Binding-site contacts:
Ligand atom C15 contacts residue VAL45 of chain 1.A at 3.8 Å (hydrophobic).
Ligand atom C02 contacts residue ASN98 of chain 1.A at 3.4 Å.
Ligand atom C13 contacts residue ILE104 of chain 1.A at 3.8 Å (hydrophobic).
Ligand atom C02 contacts residue ILE104 of chain 1.A at 4.0 Å (hydrophobic).
Ligand atom C19 contacts residue TRP39 of chain 1.A at 3.7 Å (hydrophobic).
Ligand atom C19 contacts residue SCN1 of chain 1.D at 3.6 Å.
Ligand atom O11 contacts residue ILE104 of chain 1.A at 4.0 Å.
Ligand atom S14 contacts residue PHE41 of chain 1.A at 4.0 Å.
Ligand atom O01 contacts residue ASN98 of chain 1.A at 2.9 Å (h-bond).
Ligand atom C18 contacts residue PRO40 of chain 1.A at 3.8 Å (hydrophobic).
Ligand atom C26 contacts residue PRO40 of chain 1.A at 3.2 Å (hydrophobic).
Ligand atom C26 contacts residue LEU50 of chain 1.A at 3.6 Å (hydrophobic).
Ligand atom C10 contacts residue ASN98 of chain 1.A at 3.5 Å.
Ligand atom C17 contacts residue PRO40 of chain 1.A at 3.6 Å (hydrophobic).
Ligand atom C06 contacts residue LEU52 of chain 1.A at 3.9 Å (hydrophobic).
Ligand atom C03 contacts residue ASN98 of chain 1.A at 3.4 Å.
Ligand atom C03 contacts residue LEU52 of chain 1.A at 3.9 Å (hydrophobic).
Ligand atom C16 contacts residue PRO40 of chain 1.A at 4.0 Å (hydrophobic).
Ligand atom C04 contacts residue ILE104 of chain 1.A at 4.0 Å (hydrophobic).
Ligand atom C22 contacts residue PEG1 of chain 1.C at 3.9 Å.
Ligand atom C16 contacts residue ILE104 of chain 1.A at 4.0 Å (hydrophobic).
Ligand atom S14 contacts residue VAL45 of chain 1.A at 3.5 Å.
Ligand atom O21 contacts residue TRP39 of chain 1.A at 3.5 Å.
Ligand atom C16 contacts residue LEU50 of chain 1.A at 3.9 Å (hydrophobic).
Ligand atom C23 contacts residue GLN43 of chain 1.A at 3.4 Å.
Ligand atom C20 contacts residue TRP39 of chain 1.A at 3.8 Å (hydrophobic).
Ligand atom O11 contacts residue LEU50 of chain 1.A at 3.9 Å.
Ligand atom N05 contacts residue LEU52 of chain 1.A at 3.5 Å.
Ligand atom C25 contacts residue PRO40 of chain 1.A at 3.7 Å (hydrophobic).
Ligand atom C04 contacts residue LEU52 of chain 1.A at 3.9 Å (hydrophobic).
Ligand atom C12 contacts residue LEU50 of chain 1.A at 4.0 Å (hydrophobic).
Ligand atom C12 contacts residue ILE104 of chain 1.A at 3.8 Å (hydrophobic).
Ligand atom C20 contacts residue LEU50 of chain 1.A at 4.0 Å (hydrophobic).
Ligand atom C15 contacts residue PRO40 of chain 1.A at 3.3 Å (hydrophobic).
Ligand atom O24 contacts residue GLN43 of chain 1.A at 3.0 Å (h-bond).
Ligand atom C23 contacts residue PEG1 of chain 1.C at 3.4 Å.
Ligand atom C17 contacts residue LEU50 of chain 1.A at 3.6 Å (hydrophobic).
Ligand atom C10 contacts residue LEU52 of chain 1.A at 3.6 Å (hydrophobic).
Ligand atom C18 contacts residue SCN1 of chain 1.D at 4.0 Å.
Ligand atom C19 contacts residue LEU50 of chain 1.A at 3.9 Å (hydrophobic).

This small molecule binds to this protein.
Small molecule (SMILES): O=c1cc(N2CCOCC2)oc2c(-c3ccc4c(c3)OCCO4)csc12

Sequence of chain 1.A:
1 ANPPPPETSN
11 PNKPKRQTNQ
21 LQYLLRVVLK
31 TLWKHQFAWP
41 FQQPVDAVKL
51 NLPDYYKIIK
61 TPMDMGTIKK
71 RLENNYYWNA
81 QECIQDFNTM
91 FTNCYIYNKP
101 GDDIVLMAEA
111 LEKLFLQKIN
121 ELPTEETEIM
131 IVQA